Binding-site contacts:
Ligand atom C43 contacts residue LEU18 of chain 1.B at 3.5 Å (hydrophobic).
Ligand atom N32 contacts residue PHE161 of chain 1.B at 3.4 Å.
Ligand atom C2 contacts residue LEU62 of chain 1.B at 3.5 Å (hydrophobic).
Ligand atom C14 contacts residue PHE192 of chain 1.B at 3.4 Å (hydrophobic).
Ligand atom O8 contacts residue PHE194 of chain 1.B at 3.4 Å.
Ligand atom O39 contacts residue LYS262 of chain 1.B at 3.4 Å.
Ligand atom N34 contacts residue LYS262 of chain 1.B at 3.5 Å.
Ligand atom C48 contacts residue ILE198 of chain 1.B at 3.4 Å (hydrophobic).
Ligand atom C49 contacts residue SER211 of chain 1.B at 3.6 Å.
Ligand atom C14 contacts residue ACT1 of chain 1.G at 3.3 Å.
Ligand atom O8 contacts residue PHE192 of chain 1.B at 3.0 Å.
Ligand atom C52 contacts residue SER373 of chain 1.A at 3.2 Å.
Ligand atom O38 contacts residue PHE161 of chain 1.B at 3.4 Å.
Ligand atom O18 contacts residue GLY264 of chain 1.B at 3.1 Å.
Ligand atom O39 contacts residue SER263 of chain 1.B at 2.8 Å (h-bond).
Ligand atom O38 contacts residue LYS262 of chain 1.B at 3.5 Å.
Ligand atom O17 contacts residue MET61 of chain 1.B at 3.2 Å (h-bond).
Ligand atom C14 contacts residue THR191 of chain 1.B at 3.4 Å.
Ligand atom C43 contacts residue CYS207 of chain 1.B at 3.6 Å (hydrophobic).
Ligand atom C47 contacts residue VAL217 of chain 1.B at 3.1 Å (hydrophobic).
Ligand atom O9 contacts residue LEU62 of chain 1.B at 3.3 Å.
Ligand atom C46 contacts residue ALA215 of chain 1.B at 3.4 Å (hydrophobic).
Ligand atom C45 contacts residue ALA215 of chain 1.B at 3.3 Å (hydrophobic).
Ligand atom C7 contacts residue PHE192 of chain 1.B at 3.5 Å (hydrophobic).
Ligand atom C13 contacts residue PHE192 of chain 1.B at 3.2 Å (hydrophobic).
Ligand atom N11 contacts residue LYS239 of chain 1.B at 3.4 Å (salt-bridge).
Ligand atom C48 contacts residue VAL217 of chain 1.B at 3.5 Å (hydrophobic).
Ligand atom C40 contacts residue ACT1 of chain 1.G at 3.6 Å.
Ligand atom O39 contacts residue LYS239 of chain 1.B at 3.5 Å.
Ligand atom C44 contacts residue CYS207 of chain 1.B at 3.5 Å (hydrophobic).
Ligand atom C33 contacts residue PHE161 of chain 1.B at 3.2 Å (hydrophobic).
Ligand atom C47 contacts residue ALA215 of chain 1.B at 3.6 Å (hydrophobic).
Ligand atom N34 contacts residue PHE161 of chain 1.B at 3.6 Å.
Ligand atom C7 contacts residue PHE161 of chain 1.B at 3.1 Å (hydrophobic).
Ligand atom O10 contacts residue PHE192 of chain 1.B at 3.1 Å (h-bond).
Ligand atom C42 contacts residue CYS207 of chain 1.B at 3.6 Å (hydrophobic).
Ligand atom C49 contacts residue VAL217 of chain 1.B at 3.4 Å (hydrophobic).
Ligand atom O12 contacts residue LEU62 of chain 1.B at 3.5 Å.
Ligand atom N11 contacts residue ACT1 of chain 1.G at 3.0 Å (h-bond).
Ligand atom O41 contacts residue LEU62 of chain 1.B at 3.4 Å.

Sequence of chain 1.B:
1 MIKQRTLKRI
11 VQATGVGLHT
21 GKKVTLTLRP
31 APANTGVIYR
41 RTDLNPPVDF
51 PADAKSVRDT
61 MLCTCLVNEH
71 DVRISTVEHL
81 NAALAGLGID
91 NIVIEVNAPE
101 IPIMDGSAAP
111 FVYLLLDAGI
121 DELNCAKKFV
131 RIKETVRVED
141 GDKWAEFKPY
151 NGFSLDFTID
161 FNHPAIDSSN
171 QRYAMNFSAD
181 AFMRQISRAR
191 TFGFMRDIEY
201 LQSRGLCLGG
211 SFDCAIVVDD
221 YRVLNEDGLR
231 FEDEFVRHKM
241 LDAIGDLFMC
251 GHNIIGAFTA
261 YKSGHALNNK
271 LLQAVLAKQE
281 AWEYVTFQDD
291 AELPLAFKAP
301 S

The small molecule below binds the protein below.
Small molecule (SMILES): CCCCCCCCCCC[C@@H](O)CC(=O)O[C@@H]1[C@@H](N)[C@@H](OP(=O)(O)OP(=O)(O)OC[C@H]2O[C@@H](n3ccc(=O)[nH]c3=O)[C@H](O)[C@@H]2O)O[C@H](CO)[C@H]1O

Sequence of chain 1.A:
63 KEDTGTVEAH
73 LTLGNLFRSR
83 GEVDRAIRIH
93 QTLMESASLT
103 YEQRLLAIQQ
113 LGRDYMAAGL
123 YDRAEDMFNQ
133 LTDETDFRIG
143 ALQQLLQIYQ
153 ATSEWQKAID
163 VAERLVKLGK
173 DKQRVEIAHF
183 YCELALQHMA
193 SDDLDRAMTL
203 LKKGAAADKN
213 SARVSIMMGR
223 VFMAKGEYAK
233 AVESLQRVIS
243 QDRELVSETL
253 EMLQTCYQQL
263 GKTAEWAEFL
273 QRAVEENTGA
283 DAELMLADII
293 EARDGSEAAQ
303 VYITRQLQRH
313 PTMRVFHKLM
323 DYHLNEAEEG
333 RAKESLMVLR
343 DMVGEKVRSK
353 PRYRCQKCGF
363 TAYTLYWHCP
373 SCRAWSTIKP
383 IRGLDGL